Sequence of chain 1.A:
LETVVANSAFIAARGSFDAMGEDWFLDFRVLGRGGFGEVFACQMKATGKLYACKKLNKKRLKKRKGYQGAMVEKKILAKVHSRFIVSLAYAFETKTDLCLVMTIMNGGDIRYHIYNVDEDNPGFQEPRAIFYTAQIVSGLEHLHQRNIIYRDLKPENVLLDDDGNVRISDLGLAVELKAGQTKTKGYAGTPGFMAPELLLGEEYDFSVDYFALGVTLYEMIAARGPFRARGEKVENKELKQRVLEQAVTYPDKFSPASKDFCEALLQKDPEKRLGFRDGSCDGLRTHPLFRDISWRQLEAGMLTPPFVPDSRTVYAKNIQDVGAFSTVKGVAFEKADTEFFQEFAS

A protein and the small-molecule ligand that binds it are described below.
Small molecule (SMILES): NC(=O)c1cn([C@@H]2O[C@H](CO)[C@@H](O)[C@H]2O)c2ncnc(N)c12

Binding-site contacts:
Ligand atom C10 contacts residue LEU321 of chain 1.A at 4.0 Å (hydrophobic).
Ligand atom N11 contacts residue LYS216 of chain 1.A at 4.1 Å.
Ligand atom C2 contacts residue MET267 of chain 1.A at 3.3 Å (hydrophobic).
Ligand atom O4' contacts residue VAL201 of chain 1.A at 3.3 Å.
Ligand atom C7 contacts residue LEU321 of chain 1.A at 3.8 Å (hydrophobic).
Ligand atom N6 contacts residue MET264 of chain 1.A at 3.4 Å.
Ligand atom O4' contacts residue LEU193 of chain 1.A at 3.8 Å.
Ligand atom O3' contacts residue ASP271 of chain 1.A at 3.0 Å (salt-bridge).
Ligand atom N1 contacts residue ILE266 of chain 1.A at 4.0 Å.
Ligand atom C4' contacts residue LEU193 of chain 1.A at 3.8 Å (hydrophobic).
Ligand atom C1' contacts residue VAL201 of chain 1.A at 4.1 Å (hydrophobic).
Ligand atom C10 contacts residue MET264 of chain 1.A at 3.8 Å (hydrophobic).
Ligand atom N1 contacts residue MET267 of chain 1.A at 3.3 Å (h-bond).
Ligand atom C5 contacts residue LEU321 of chain 1.A at 3.5 Å (hydrophobic).
Ligand atom C4 contacts residue ALA214 of chain 1.A at 3.9 Å (hydrophobic).
Ligand atom C1' contacts residue LEU193 of chain 1.A at 3.7 Å (hydrophobic).
Ligand atom O12 contacts residue MET264 of chain 1.A at 3.4 Å.
Ligand atom O5' contacts residue GLY194 of chain 1.A at 3.3 Å.
Ligand atom N3 contacts residue LEU193 of chain 1.A at 3.5 Å.
Ligand atom O12 contacts residue SER331 of chain 1.A at 3.6 Å.
Ligand atom O2' contacts residue LEU193 of chain 1.A at 3.3 Å (h-bond).
Ligand atom C5 contacts residue ALA214 of chain 1.A at 3.6 Å (hydrophobic).
Ligand atom N11 contacts residue MET264 of chain 1.A at 3.7 Å.
Ligand atom N6 contacts residue THR265 of chain 1.A at 3.1 Å (h-bond).
Ligand atom O5' contacts residue VAL201 of chain 1.A at 3.4 Å.
Ligand atom O5' contacts residue ARG195 of chain 1.A at 3.7 Å.
Ligand atom N6 contacts residue LEU321 of chain 1.A at 3.6 Å.
Ligand atom O12 contacts residue LEU321 of chain 1.A at 3.7 Å.
Ligand atom C6 contacts residue ALA214 of chain 1.A at 3.5 Å (hydrophobic).
Ligand atom O3' contacts residue GLU318 of chain 1.A at 3.9 Å.
Ligand atom C5' contacts residue VAL201 of chain 1.A at 4.1 Å (hydrophobic).
Ligand atom O5' contacts residue GLY196 of chain 1.A at 3.6 Å.
Ligand atom N9 contacts residue VAL201 of chain 1.A at 4.0 Å.
Ligand atom C6 contacts residue LEU321 of chain 1.A at 3.5 Å (hydrophobic).
Ligand atom C2 contacts residue ALA214 of chain 1.A at 4.0 Å (hydrophobic).
Ligand atom C6 contacts residue THR265 of chain 1.A at 4.1 Å.
Ligand atom N1 contacts residue ALA214 of chain 1.A at 3.7 Å.
Ligand atom C8 contacts residue VAL201 of chain 1.A at 3.9 Å (hydrophobic).
Ligand atom N6 contacts residue MET267 of chain 1.A at 4.0 Å.
Ligand atom N6 contacts residue ALA214 of chain 1.A at 4.0 Å.